Binding-site contacts:
Ligand atom O7 contacts residue GLU299 of chain 1.A at 3.3 Å.
Ligand atom C5 contacts residue ASN300 of chain 1.A at 3.7 Å.
Ligand atom N2 contacts residue ASN300 of chain 1.A at 2.9 Å (h-bond).
Ligand atom C3 contacts residue ASN300 of chain 1.A at 3.8 Å.
Ligand atom C7 contacts residue GLU299 of chain 1.A at 3.6 Å.
Ligand atom O5 contacts residue ASN300 of chain 1.A at 2.4 Å (h-bond).
Ligand atom C1 contacts residue ASN300 of chain 1.A at 1.4 Å.
Ligand atom C8 contacts residue GLU299 of chain 1.A at 3.5 Å.
Ligand atom C4 contacts residue ASN300 of chain 1.A at 4.3 Å.
Ligand atom C2 contacts residue ASN300 of chain 1.A at 2.5 Å.
Ligand atom C7 contacts residue ASN300 of chain 1.A at 3.9 Å.
Ligand atom O7 contacts residue ASN300 of chain 1.A at 3.7 Å.

Sequence of chain 1.A:
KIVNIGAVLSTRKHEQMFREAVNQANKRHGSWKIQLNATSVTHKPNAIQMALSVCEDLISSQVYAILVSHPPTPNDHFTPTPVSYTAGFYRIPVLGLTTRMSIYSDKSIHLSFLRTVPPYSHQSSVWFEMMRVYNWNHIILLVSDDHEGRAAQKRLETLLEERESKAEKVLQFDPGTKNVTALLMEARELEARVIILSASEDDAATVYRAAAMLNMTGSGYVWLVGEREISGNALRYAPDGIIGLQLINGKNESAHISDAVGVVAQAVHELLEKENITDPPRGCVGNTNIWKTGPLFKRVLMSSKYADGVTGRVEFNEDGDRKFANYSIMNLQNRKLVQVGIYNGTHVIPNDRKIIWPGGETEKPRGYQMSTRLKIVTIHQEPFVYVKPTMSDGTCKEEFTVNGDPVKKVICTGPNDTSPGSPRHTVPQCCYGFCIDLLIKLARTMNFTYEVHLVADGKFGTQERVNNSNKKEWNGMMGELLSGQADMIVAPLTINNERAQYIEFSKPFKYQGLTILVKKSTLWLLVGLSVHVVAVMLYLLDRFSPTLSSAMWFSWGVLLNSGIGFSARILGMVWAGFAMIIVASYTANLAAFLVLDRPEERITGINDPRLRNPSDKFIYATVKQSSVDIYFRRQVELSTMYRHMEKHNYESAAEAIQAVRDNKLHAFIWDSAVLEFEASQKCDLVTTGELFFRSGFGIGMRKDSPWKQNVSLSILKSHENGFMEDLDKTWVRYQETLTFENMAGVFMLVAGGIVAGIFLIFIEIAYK

This protein binds this small molecule.
Small molecule (SMILES): CC(=O)N[C@@H]1[C@@H](O)[C@H](O)[C@@H](CO)O[C@H]1O